A protein and the small-molecule ligand that binds it are described below.
Small molecule (SMILES): NCC(=O)O

Sequence of chain 1.B:
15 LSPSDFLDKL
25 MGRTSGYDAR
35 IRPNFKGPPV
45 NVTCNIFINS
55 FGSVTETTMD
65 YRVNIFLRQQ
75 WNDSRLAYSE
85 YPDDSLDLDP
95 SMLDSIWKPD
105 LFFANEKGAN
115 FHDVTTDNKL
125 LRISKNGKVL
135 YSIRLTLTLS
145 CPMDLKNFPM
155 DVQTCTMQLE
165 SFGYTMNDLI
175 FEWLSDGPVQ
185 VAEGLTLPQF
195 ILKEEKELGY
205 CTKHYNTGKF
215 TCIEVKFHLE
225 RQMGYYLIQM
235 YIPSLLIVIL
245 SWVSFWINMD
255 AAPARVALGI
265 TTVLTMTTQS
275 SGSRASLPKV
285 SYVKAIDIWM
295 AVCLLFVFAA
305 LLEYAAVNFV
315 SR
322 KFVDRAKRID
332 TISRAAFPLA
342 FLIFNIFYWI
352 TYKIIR

Sequence of chain 1.C:
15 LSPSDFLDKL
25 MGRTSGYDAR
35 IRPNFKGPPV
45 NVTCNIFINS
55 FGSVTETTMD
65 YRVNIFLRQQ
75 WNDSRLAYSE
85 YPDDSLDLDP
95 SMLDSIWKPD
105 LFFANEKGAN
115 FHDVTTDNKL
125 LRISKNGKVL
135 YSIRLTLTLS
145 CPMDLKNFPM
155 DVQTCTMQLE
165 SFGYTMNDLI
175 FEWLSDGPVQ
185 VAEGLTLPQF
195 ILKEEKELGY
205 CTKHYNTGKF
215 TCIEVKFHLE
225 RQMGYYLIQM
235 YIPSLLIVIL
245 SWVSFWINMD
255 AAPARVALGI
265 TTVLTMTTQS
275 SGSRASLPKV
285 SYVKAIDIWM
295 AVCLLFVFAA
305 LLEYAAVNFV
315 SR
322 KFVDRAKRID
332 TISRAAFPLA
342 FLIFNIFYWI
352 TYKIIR

Binding-site contacts:
Ligand atom C contacts residue ARG72 of chain 1.C at 3.1 Å.
Ligand atom CA contacts residue PHE166 of chain 1.B at 3.5 Å (hydrophobic).
Ligand atom O contacts residue ARG72 of chain 1.C at 2.3 Å (salt-bridge).
Ligand atom N contacts residue PHE166 of chain 1.B at 3.3 Å.
Ligand atom C contacts residue THR211 of chain 1.B at 3.8 Å.
Ligand atom N contacts residue TYR209 of chain 1.B at 3.7 Å.
Ligand atom CA contacts residue ARG72 of chain 1.C at 4.2 Å.
Ligand atom O contacts residue SER136 of chain 1.C at 2.8 Å (h-bond).
Ligand atom CA contacts residue SER136 of chain 1.C at 3.7 Å.
Ligand atom CA contacts residue LEU124 of chain 1.C at 4.2 Å (hydrophobic).
Ligand atom CA contacts residue PHE214 of chain 1.B at 3.2 Å (hydrophobic).
Ligand atom OXT contacts residue PHE214 of chain 1.B at 3.6 Å.
Ligand atom OXT contacts residue SER136 of chain 1.C at 3.9 Å.
Ligand atom OXT contacts residue ARG72 of chain 1.C at 3.7 Å.
Ligand atom OXT contacts residue LEU124 of chain 1.C at 4.1 Å.
Ligand atom N contacts residue ARG72 of chain 1.C at 4.1 Å.
Ligand atom O contacts residue PHE70 of chain 1.C at 4.0 Å.
Ligand atom C contacts residue SER136 of chain 1.C at 3.2 Å.
Ligand atom N contacts residue PHE70 of chain 1.C at 3.8 Å.
Ligand atom C contacts residue PHE214 of chain 1.B at 3.9 Å (hydrophobic).
Ligand atom N contacts residue PHE214 of chain 1.B at 3.4 Å.
Ligand atom OXT contacts residue THR211 of chain 1.B at 2.7 Å (h-bond).